This protein binds this small molecule.
Small molecule (SMILES): Nc1ncnc2c1ncn2[C@@H]1O[C@H](COP(=O)(O)OP(=O)(O)OP(O)(O)=S)[C@@H](O)[C@H]1O

Sequence of chain 1.E:
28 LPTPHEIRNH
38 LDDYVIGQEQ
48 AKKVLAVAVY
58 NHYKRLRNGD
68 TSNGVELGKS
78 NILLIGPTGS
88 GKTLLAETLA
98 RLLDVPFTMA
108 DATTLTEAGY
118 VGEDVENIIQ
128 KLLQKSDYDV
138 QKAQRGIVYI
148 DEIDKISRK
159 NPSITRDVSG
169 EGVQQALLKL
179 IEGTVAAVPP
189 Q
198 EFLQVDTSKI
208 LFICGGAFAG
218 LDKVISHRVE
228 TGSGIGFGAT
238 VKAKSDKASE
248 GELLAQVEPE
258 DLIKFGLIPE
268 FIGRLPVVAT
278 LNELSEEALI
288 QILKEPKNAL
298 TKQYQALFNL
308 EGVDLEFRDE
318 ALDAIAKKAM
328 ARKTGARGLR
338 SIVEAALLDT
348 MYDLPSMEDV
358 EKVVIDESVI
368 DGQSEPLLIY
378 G

Binding-site contacts:
Ligand atom S1G contacts residue GLU267 of chain 1.E at 3.7 Å.
Ligand atom C2 contacts residue LEU91 of chain 1.D at 3.8 Å (hydrophobic).
Ligand atom O2G contacts residue LYS89 of chain 1.D at 3.4 Å (salt-bridge).
Ligand atom O2G contacts residue ALA214 of chain 1.D at 3.1 Å.
Ligand atom N1 contacts residue VAL42 of chain 1.D at 3.5 Å.
Ligand atom PB contacts residue LYS89 of chain 1.D at 3.5 Å.
Ligand atom C8 contacts residue ALA333 of chain 1.D at 3.7 Å (hydrophobic).
Ligand atom N1 contacts residue TYR41 of chain 1.D at 3.6 Å.
Ligand atom PG contacts residue MG1 of chain 1.T at 3.5 Å.
Ligand atom N6 contacts residue VAL42 of chain 1.D at 3.4 Å.
Ligand atom O2A contacts residue LYS89 of chain 1.D at 2.8 Å (salt-bridge).
Ligand atom PB contacts residue MG1 of chain 1.T at 3.6 Å.
Ligand atom N6 contacts residue ILE43 of chain 1.D at 2.9 Å (h-bond).
Ligand atom N3 contacts residue LEU91 of chain 1.D at 3.6 Å.
Ligand atom O3A contacts residue ARG334 of chain 1.D at 3.6 Å (salt-bridge).
Ligand atom O1A contacts residue THR90 of chain 1.D at 3.3 Å.
Ligand atom O3G contacts residue THR90 of chain 1.D at 3.7 Å.
Ligand atom PB contacts residue GLY86 of chain 1.D at 3.8 Å.
Ligand atom N9 contacts residue ALA333 of chain 1.D at 3.7 Å.
Ligand atom N6 contacts residue SER87 of chain 1.D at 3.3 Å (h-bond).
Ligand atom O3B contacts residue GLY86 of chain 1.D at 3.4 Å (h-bond).
Ligand atom O3B contacts residue THR85 of chain 1.D at 3.7 Å.
Ligand atom C2 contacts residue TYR41 of chain 1.D at 3.3 Å (hydrophobic).
Ligand atom O3B contacts residue LYS89 of chain 1.D at 3.5 Å (salt-bridge).
Ligand atom N7 contacts residue SER87 of chain 1.D at 3.1 Å.
Ligand atom O3G contacts residue MG1 of chain 1.T at 2.0 Å.
Ligand atom N7 contacts residue LEU281 of chain 1.D at 3.7 Å.
Ligand atom O2A contacts residue THR90 of chain 1.D at 3.4 Å (h-bond).
Ligand atom O2A contacts residue GLY88 of chain 1.D at 2.9 Å (h-bond).
Ligand atom O1B contacts residue LYS89 of chain 1.D at 2.5 Å (salt-bridge).
Ligand atom N7 contacts residue GLY86 of chain 1.D at 3.4 Å (h-bond).
Ligand atom N1 contacts residue ILE43 of chain 1.D at 3.4 Å (h-bond).
Ligand atom N7 contacts residue GLY88 of chain 1.D at 3.4 Å (h-bond).
Ligand atom C8 contacts residue GLY86 of chain 1.D at 3.3 Å.
Ligand atom O3G contacts residue GLU149 of chain 1.D at 3.7 Å.
Ligand atom O3A contacts residue GLY86 of chain 1.D at 3.5 Å (h-bond).
Ligand atom O2B contacts residue THR90 of chain 1.D at 2.8 Å (h-bond).
Ligand atom S1G contacts residue ARG271 of chain 1.E at 2.9 Å (salt-bridge).
Ligand atom O1A contacts residue GLU180 of chain 1.E at 3.2 Å (salt-bridge).
Ligand atom O2B contacts residue MG1 of chain 1.T at 2.2 Å.

Sequence of chain 1.D:
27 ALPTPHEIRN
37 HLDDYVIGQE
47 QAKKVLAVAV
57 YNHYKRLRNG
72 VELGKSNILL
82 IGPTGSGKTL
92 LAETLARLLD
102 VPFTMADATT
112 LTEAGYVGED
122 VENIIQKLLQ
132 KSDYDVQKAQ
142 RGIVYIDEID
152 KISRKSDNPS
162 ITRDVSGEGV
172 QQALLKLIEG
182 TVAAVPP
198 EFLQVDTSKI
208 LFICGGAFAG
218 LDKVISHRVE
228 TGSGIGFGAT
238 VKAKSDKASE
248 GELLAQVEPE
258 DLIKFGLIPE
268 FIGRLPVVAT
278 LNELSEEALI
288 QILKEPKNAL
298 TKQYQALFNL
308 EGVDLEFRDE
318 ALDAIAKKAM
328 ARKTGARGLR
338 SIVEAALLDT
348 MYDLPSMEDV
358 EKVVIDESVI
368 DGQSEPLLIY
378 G